A protein and the small-molecule ligand that binds it are described below.
Small molecule (SMILES): CC(=O)N[C@@H]1[C@@H](O)[C@H](O)[C@@H](CO)O[C@H]1O

Binding-site contacts:
Ligand atom O5 contacts residue ASN42 of chain 1.G at 2.4 Å (h-bond).
Ligand atom C7 contacts residue ASN19 of chain 1.G at 3.8 Å.
Ligand atom C4 contacts residue ASN42 of chain 1.G at 4.2 Å.
Ligand atom C2 contacts residue ASN42 of chain 1.G at 2.5 Å.
Ligand atom C7 contacts residue CYS45 of chain 1.G at 4.3 Å (hydrophobic).
Ligand atom O7 contacts residue ASN42 of chain 1.G at 2.9 Å (h-bond).
Ligand atom C6 contacts residue LYS9 of chain 1.G at 4.3 Å.
Ligand atom C7 contacts residue ASN42 of chain 1.G at 3.0 Å.
Ligand atom O5 contacts residue LYS9 of chain 1.G at 4.3 Å.
Ligand atom C3 contacts residue ASN42 of chain 1.G at 3.8 Å.
Ligand atom O7 contacts residue CYS45 of chain 1.G at 3.8 Å.
Ligand atom N2 contacts residue PRO92 of chain 1.G at 4.3 Å.
Ligand atom O6 contacts residue ASP41 of chain 1.G at 3.6 Å.
Ligand atom N2 contacts residue GLU21 of chain 1.G at 3.8 Å.
Ligand atom C8 contacts residue ALA90 of chain 1.G at 4.5 Å (hydrophobic).
Ligand atom C8 contacts residue ASN19 of chain 1.G at 3.3 Å.
Ligand atom C1 contacts residue GLU21 of chain 1.G at 4.1 Å.
Ligand atom O3 contacts residue PRO92 of chain 1.G at 4.0 Å.
Ligand atom C7 contacts residue GLU21 of chain 1.G at 4.0 Å.
Ligand atom O7 contacts residue ASP41 of chain 1.G at 3.9 Å.
Ligand atom C5 contacts residue ASP41 of chain 1.G at 4.3 Å.
Ligand atom C8 contacts residue CYS91 of chain 1.G at 4.2 Å (hydrophobic).
Ligand atom C8 contacts residue GLU21 of chain 1.G at 3.9 Å.
Ligand atom C8 contacts residue PRO20 of chain 1.G at 4.1 Å (hydrophobic).
Ligand atom C5 contacts residue ASN42 of chain 1.G at 3.7 Å.
Ligand atom C8 contacts residue CYS45 of chain 1.G at 4.0 Å (hydrophobic).
Ligand atom C1 contacts residue ASN42 of chain 1.G at 1.4 Å.
Ligand atom C7 contacts residue PRO92 of chain 1.G at 4.3 Å (hydrophobic).
Ligand atom O5 contacts residue ASP41 of chain 1.G at 3.5 Å.
Ligand atom O7 contacts residue ASN19 of chain 1.G at 3.3 Å (h-bond).
Ligand atom C1 contacts residue ASP41 of chain 1.G at 4.4 Å.
Ligand atom C8 contacts residue PRO92 of chain 1.G at 3.7 Å (hydrophobic).
Ligand atom C6 contacts residue ASP41 of chain 1.G at 3.5 Å.
Ligand atom C8 contacts residue ASN42 of chain 1.G at 4.2 Å.
Ligand atom N2 contacts residue ASN42 of chain 1.G at 2.8 Å (h-bond).

Sequence of chain 1.G:
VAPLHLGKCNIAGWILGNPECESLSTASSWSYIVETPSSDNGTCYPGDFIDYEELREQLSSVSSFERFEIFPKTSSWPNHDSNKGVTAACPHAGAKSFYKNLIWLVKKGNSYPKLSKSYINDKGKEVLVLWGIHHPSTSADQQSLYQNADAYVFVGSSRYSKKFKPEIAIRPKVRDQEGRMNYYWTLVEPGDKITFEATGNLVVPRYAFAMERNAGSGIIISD